Binding-site contacts:
Ligand atom C7 contacts residue HIS146 of chain 1.B at 3.5 Å.
Ligand atom N2 contacts residue PHE271 of chain 1.B at 3.6 Å.
Ligand atom C7 contacts residue SER177 of chain 1.B at 3.8 Å.
Ligand atom C14 contacts residue THR143 of chain 1.B at 3.4 Å.
Ligand atom C21 contacts residue HIS150 of chain 1.B at 3.5 Å.
Ligand atom O4 contacts residue HIS156 of chain 1.B at 2.8 Å (h-bond).
Ligand atom O1 contacts residue THR114 of chain 1.B at 3.1 Å (h-bond).
Ligand atom N3 contacts residue ZN1 of chain 1.U at 2.7 Å.
Ligand atom C19 contacts residue GLY116 of chain 1.B at 3.4 Å.
Ligand atom C13 contacts residue LEU179 of chain 1.B at 3.2 Å (hydrophobic).
Ligand atom N4 contacts residue MET117 of chain 1.B at 3.6 Å.
Ligand atom O5 contacts residue GLU147 of chain 1.B at 2.6 Å (salt-bridge).
Ligand atom O5 contacts residue HIS146 of chain 1.B at 3.3 Å.
Ligand atom O4 contacts residue ZN1 of chain 1.U at 1.8 Å.
Ligand atom N5 contacts residue HIS156 of chain 1.B at 3.4 Å.
Ligand atom C21 contacts residue ALA118 of chain 1.B at 3.0 Å (hydrophobic).
Ligand atom F1 contacts residue VAL120 of chain 1.B at 3.2 Å.
Ligand atom N2 contacts residue PHE142 of chain 1.B at 3.5 Å.
Ligand atom O3 contacts residue LEU179 of chain 1.B at 3.7 Å.
Ligand atom O5 contacts residue ZN1 of chain 1.U at 2.4 Å.
Ligand atom C19 contacts residue GLU147 of chain 1.B at 3.2 Å.
Ligand atom C22 contacts residue HIS150 of chain 1.B at 3.4 Å.
Ligand atom C18 contacts residue GLU147 of chain 1.B at 3.4 Å.
Ligand atom O1 contacts residue LEU115 of chain 1.B at 3.1 Å (h-bond).
Ligand atom C5 contacts residue GLY116 of chain 1.B at 3.3 Å.
Ligand atom F1 contacts residue HIS150 of chain 1.B at 3.1 Å.
Ligand atom C5 contacts residue THR114 of chain 1.B at 3.5 Å.
Ligand atom C23 contacts residue HIS156 of chain 1.B at 3.3 Å.
Ligand atom C15 contacts residue PHE142 of chain 1.B at 3.4 Å (hydrophobic).
Ligand atom N2 contacts residue LEU179 of chain 1.B at 3.3 Å.
Ligand atom O5 contacts residue HIS150 of chain 1.B at 3.3 Å (h-bond).
Ligand atom C13 contacts residue PHE142 of chain 1.B at 3.8 Å (hydrophobic).
Ligand atom C17 contacts residue LEU115 of chain 1.B at 3.6 Å (hydrophobic).
Ligand atom C14 contacts residue LEU179 of chain 1.B at 3.6 Å (hydrophobic).
Ligand atom C14 contacts residue LEU115 of chain 1.B at 3.3 Å (hydrophobic).
Ligand atom O4 contacts residue HIS146 of chain 1.B at 3.6 Å.
Ligand atom N4 contacts residue ALA118 of chain 1.B at 3.5 Å (h-bond).
Ligand atom O3 contacts residue PHE142 of chain 1.B at 3.2 Å.
Ligand atom C12 contacts residue LEU179 of chain 1.B at 3.6 Å (hydrophobic).
Ligand atom C19 contacts residue ZN1 of chain 1.U at 2.8 Å.

The protein below binds the small molecule below.
Small molecule (SMILES): Cc1noc(C)c1CCC1CCN(S(=O)(=O)C[C@](C)(C[C@H](C)c2ncc(F)cn2)N(O)C=O)CC1

Sequence of chain 1.B:
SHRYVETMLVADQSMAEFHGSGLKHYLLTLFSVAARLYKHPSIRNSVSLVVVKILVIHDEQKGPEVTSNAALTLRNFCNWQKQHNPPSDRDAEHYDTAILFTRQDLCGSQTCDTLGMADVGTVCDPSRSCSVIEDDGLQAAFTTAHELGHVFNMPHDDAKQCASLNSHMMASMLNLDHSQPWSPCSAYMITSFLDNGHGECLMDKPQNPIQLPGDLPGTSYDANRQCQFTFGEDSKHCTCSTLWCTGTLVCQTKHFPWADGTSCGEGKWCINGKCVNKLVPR